Sequence of chain 2.B:
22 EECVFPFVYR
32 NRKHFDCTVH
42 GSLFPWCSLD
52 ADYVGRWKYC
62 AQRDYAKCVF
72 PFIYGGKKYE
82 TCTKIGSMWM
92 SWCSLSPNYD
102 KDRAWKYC

A protein and the small-molecule ligand that binds it are described below.
Small molecule (SMILES): C[N+](C)(C)CCOP(=O)(O)O

Binding-site contacts:
Ligand atom O1 contacts residue TYR54 of chain 2.B at 2.6 Å (h-bond).
Ligand atom C1 contacts residue TYR30 of chain 2.B at 3.7 Å (hydrophobic).
Ligand atom N1 contacts residue GLY42 of chain 2.B at 4.4 Å.
Ligand atom C4 contacts residue TRP47 of chain 2.B at 3.8 Å (hydrophobic).
Ligand atom C3 contacts residue TRP47 of chain 2.B at 3.7 Å (hydrophobic).
Ligand atom O4 contacts residue TYR54 of chain 2.B at 4.4 Å.
Ligand atom C3 contacts residue HIS41 of chain 2.B at 3.9 Å.
Ligand atom C5 contacts residue TRP58 of chain 2.B at 3.7 Å (hydrophobic).
Ligand atom C5 contacts residue TRP47 of chain 2.B at 3.7 Å (hydrophobic).
Ligand atom C3 contacts residue TYR30 of chain 2.B at 3.5 Å (hydrophobic).
Ligand atom O2 contacts residue TRP58 of chain 2.B at 4.4 Å.
Ligand atom P1 contacts residue TYR54 of chain 2.B at 3.6 Å.
Ligand atom C5 contacts residue TYR54 of chain 2.B at 3.8 Å (hydrophobic).
Ligand atom N1 contacts residue TRP47 of chain 2.B at 4.0 Å.
Ligand atom O2 contacts residue TYR54 of chain 2.B at 3.4 Å (h-bond).
Ligand atom P1 contacts residue TYR30 of chain 2.B at 3.7 Å.
Ligand atom C4 contacts residue SER43 of chain 2.B at 4.2 Å.
Ligand atom N1 contacts residue TRP58 of chain 2.B at 4.2 Å.
Ligand atom C5 contacts residue TYR30 of chain 2.B at 4.2 Å (hydrophobic).
Ligand atom O4 contacts residue TYR30 of chain 2.B at 2.6 Å (h-bond).
Ligand atom C3 contacts residue GLY42 of chain 2.B at 3.4 Å.
Ligand atom C4 contacts residue TRP58 of chain 2.B at 3.9 Å (hydrophobic).
Ligand atom O2 contacts residue TYR30 of chain 2.B at 3.6 Å (h-bond).
Ligand atom N1 contacts residue TYR30 of chain 2.B at 4.3 Å.
Ligand atom C2 contacts residue TRP58 of chain 2.B at 4.1 Å (hydrophobic).